Binding-site contacts:
Ligand atom C24 contacts residue LEU946 of chain 1.B at 4.2 Å (hydrophobic).
Ligand atom C4 contacts residue ARG1012 of chain 1.A at 3.6 Å.
Ligand atom C6 contacts residue PHE976 of chain 1.B at 3.7 Å (hydrophobic).
Ligand atom C7 contacts residue PRO1015 of chain 1.A at 4.0 Å (hydrophobic).
Ligand atom C1 contacts residue CLR1 of chain 1.N at 3.7 Å.
Ligand atom C4 contacts residue PHE1003 of chain 1.A at 3.9 Å (hydrophobic).
Ligand atom C15 contacts residue LEU975 of chain 1.B at 3.8 Å (hydrophobic).
Ligand atom C6 contacts residue PRO1015 of chain 1.A at 3.6 Å (hydrophobic).
Ligand atom C25 contacts residue LEU949 of chain 1.B at 3.7 Å (hydrophobic).
Ligand atom C5 contacts residue ARG1012 of chain 1.A at 4.2 Å.
Ligand atom C6 contacts residue ILE972 of chain 1.B at 4.2 Å (hydrophobic).
Ligand atom C3 contacts residue PHE1003 of chain 1.A at 3.6 Å (hydrophobic).
Ligand atom C7 contacts residue PHE976 of chain 1.B at 3.5 Å (hydrophobic).
Ligand atom C18 contacts residue ALA1019 of chain 1.A at 3.8 Å (hydrophobic).
Ligand atom C19 contacts residue PRO1015 of chain 1.A at 4.1 Å (hydrophobic).
Ligand atom C16 contacts residue TYR979 of chain 1.B at 3.7 Å (hydrophobic).
Ligand atom C4 contacts residue ILE972 of chain 1.B at 4.2 Å (hydrophobic).
Ligand atom C19 contacts residue ARG1012 of chain 1.A at 3.2 Å.
Ligand atom C26 contacts residue LEU949 of chain 1.B at 4.0 Å (hydrophobic).
Ligand atom O1 contacts residue PHE1003 of chain 1.A at 2.5 Å (h-bond).
Ligand atom C24 contacts residue LEU949 of chain 1.B at 4.0 Å (hydrophobic).
Ligand atom C22 contacts residue TYR979 of chain 1.B at 3.9 Å (hydrophobic).
Ligand atom C3 contacts residue ILE972 of chain 1.B at 3.8 Å (hydrophobic).
Ligand atom C3 contacts residue ARG1012 of chain 1.A at 4.1 Å.
Ligand atom C5 contacts residue PRO1015 of chain 1.A at 3.9 Å (hydrophobic).
Ligand atom C26 contacts residue LEU946 of chain 1.B at 3.5 Å (hydrophobic).
Ligand atom O1 contacts residue ILE972 of chain 1.B at 3.9 Å.
Ligand atom C25 contacts residue LEU945 of chain 1.B at 4.1 Å (hydrophobic).
Ligand atom C2 contacts residue ARG1012 of chain 1.A at 3.9 Å.
Ligand atom O1 contacts residue ARG1012 of chain 1.A at 3.3 Å.
Ligand atom C27 contacts residue VAL942 of chain 1.B at 3.8 Å (hydrophobic).
Ligand atom C26 contacts residue LEU945 of chain 1.B at 3.9 Å (hydrophobic).
Ligand atom C15 contacts residue TYR979 of chain 1.B at 4.2 Å (hydrophobic).
Ligand atom C10 contacts residue ARG1012 of chain 1.A at 4.2 Å.
Ligand atom C16 contacts residue LEU975 of chain 1.B at 3.7 Å (hydrophobic).
Ligand atom C26 contacts residue VAL942 of chain 1.B at 3.6 Å (hydrophobic).
Ligand atom C19 contacts residue PHE1016 of chain 1.A at 4.0 Å (hydrophobic).
Ligand atom C18 contacts residue PHE1016 of chain 1.A at 4.1 Å (hydrophobic).
Ligand atom C27 contacts residue TYR979 of chain 1.B at 4.1 Å (hydrophobic).
Ligand atom C2 contacts residue CLR1 of chain 1.N at 3.6 Å.

Sequence of chain 1.B:
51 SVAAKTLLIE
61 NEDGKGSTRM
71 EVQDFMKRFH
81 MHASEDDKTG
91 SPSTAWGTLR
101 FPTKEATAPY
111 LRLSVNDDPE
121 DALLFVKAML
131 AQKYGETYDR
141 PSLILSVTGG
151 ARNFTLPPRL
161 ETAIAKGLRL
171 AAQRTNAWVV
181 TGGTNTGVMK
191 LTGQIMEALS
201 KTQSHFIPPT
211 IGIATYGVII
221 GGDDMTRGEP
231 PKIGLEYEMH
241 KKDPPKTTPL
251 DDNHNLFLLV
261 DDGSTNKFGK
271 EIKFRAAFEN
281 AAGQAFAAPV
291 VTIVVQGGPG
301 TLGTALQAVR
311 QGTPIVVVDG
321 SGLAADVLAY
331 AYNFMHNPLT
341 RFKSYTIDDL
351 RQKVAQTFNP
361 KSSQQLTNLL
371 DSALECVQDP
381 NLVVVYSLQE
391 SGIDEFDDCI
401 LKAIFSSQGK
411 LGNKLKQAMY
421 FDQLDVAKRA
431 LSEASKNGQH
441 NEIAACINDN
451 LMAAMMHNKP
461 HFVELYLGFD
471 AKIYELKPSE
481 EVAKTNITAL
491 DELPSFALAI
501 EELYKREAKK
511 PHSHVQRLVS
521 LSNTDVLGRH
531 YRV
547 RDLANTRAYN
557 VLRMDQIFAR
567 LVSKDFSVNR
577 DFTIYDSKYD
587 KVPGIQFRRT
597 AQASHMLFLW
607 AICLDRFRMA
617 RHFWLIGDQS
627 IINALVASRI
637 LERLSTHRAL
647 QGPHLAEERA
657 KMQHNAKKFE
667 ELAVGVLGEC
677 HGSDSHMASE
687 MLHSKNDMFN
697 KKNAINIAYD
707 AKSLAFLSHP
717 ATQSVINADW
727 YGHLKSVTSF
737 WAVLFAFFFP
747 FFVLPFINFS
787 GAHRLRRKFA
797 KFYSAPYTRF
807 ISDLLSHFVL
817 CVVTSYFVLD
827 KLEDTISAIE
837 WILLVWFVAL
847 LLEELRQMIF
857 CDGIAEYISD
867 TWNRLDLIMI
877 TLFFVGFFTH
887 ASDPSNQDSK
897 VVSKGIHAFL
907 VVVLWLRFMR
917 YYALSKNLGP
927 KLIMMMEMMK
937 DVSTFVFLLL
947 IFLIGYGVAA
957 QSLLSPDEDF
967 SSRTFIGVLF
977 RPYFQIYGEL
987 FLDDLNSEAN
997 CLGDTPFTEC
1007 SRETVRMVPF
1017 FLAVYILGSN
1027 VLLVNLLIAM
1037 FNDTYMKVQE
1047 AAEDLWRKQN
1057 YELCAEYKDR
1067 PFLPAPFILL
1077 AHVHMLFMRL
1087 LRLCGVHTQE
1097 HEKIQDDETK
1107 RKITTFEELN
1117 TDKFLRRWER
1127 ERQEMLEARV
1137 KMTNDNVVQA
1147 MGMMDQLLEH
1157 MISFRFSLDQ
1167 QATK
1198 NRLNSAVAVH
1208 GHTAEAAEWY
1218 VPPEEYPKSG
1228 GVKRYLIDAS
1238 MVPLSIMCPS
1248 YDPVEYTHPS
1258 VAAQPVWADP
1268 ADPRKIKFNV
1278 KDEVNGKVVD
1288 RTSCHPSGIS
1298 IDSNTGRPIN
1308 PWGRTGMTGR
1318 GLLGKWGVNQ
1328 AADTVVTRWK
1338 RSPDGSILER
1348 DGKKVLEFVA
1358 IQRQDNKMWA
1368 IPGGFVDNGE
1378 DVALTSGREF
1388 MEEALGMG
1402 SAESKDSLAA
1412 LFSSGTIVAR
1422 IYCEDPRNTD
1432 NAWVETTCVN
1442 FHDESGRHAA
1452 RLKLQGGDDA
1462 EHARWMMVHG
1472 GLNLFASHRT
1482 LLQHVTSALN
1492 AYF

Sequence of chain 1.A:
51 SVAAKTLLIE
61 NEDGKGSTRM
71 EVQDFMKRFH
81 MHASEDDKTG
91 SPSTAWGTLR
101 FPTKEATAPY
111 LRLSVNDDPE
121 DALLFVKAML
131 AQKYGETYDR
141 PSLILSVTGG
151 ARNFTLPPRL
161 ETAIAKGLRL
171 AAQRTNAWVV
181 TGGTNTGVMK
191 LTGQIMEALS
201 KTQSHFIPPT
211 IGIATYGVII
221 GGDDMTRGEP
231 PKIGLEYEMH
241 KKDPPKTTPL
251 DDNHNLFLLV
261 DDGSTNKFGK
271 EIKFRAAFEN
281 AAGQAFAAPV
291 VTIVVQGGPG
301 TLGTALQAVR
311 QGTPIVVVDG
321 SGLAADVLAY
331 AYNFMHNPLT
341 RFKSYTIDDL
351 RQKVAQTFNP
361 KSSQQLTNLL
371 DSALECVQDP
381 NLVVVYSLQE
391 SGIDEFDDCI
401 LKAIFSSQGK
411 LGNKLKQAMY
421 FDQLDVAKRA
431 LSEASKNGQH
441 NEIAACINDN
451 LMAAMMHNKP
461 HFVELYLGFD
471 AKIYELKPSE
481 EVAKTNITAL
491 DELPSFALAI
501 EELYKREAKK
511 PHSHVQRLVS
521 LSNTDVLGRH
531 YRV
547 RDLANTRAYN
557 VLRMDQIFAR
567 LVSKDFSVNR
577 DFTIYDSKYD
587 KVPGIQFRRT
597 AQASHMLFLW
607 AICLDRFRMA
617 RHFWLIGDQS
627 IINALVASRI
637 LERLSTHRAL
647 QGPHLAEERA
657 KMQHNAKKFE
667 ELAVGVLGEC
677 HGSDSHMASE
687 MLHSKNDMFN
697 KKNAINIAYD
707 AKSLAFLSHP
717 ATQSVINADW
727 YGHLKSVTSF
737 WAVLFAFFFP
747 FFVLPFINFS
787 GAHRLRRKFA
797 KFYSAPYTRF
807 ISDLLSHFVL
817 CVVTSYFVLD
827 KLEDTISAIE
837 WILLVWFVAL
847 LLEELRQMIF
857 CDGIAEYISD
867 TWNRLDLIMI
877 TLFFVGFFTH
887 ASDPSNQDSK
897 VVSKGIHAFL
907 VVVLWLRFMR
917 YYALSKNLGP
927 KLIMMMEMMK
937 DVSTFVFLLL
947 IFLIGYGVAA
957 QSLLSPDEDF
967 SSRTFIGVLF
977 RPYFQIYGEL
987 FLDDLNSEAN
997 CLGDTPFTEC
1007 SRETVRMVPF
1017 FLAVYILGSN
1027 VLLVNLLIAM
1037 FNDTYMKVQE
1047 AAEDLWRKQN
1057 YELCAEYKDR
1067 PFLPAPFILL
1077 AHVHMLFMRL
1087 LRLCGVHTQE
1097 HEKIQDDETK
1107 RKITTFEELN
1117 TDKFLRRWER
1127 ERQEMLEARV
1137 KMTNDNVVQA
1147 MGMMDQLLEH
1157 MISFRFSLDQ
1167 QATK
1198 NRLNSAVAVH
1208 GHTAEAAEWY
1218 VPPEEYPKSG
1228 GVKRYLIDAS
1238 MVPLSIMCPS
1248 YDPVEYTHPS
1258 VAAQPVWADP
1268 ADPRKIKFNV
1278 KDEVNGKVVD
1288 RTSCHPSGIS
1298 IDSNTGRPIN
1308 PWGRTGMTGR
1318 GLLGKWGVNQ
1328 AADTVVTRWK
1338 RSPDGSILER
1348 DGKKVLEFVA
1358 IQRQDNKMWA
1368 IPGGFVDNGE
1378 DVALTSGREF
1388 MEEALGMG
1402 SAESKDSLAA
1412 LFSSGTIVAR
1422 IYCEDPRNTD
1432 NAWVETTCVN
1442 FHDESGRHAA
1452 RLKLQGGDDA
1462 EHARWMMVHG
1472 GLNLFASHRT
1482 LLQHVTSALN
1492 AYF

A small-molecule ligand and the protein it binds are described below.
Small molecule (SMILES): CC(C)CCC[C@@H](C)[C@H]1CC[C@H]2[C@@H]3CC=C4C[C@@H](O)CC[C@]4(C)[C@H]3CC[C@]12C